Sequence of chain 1.C:
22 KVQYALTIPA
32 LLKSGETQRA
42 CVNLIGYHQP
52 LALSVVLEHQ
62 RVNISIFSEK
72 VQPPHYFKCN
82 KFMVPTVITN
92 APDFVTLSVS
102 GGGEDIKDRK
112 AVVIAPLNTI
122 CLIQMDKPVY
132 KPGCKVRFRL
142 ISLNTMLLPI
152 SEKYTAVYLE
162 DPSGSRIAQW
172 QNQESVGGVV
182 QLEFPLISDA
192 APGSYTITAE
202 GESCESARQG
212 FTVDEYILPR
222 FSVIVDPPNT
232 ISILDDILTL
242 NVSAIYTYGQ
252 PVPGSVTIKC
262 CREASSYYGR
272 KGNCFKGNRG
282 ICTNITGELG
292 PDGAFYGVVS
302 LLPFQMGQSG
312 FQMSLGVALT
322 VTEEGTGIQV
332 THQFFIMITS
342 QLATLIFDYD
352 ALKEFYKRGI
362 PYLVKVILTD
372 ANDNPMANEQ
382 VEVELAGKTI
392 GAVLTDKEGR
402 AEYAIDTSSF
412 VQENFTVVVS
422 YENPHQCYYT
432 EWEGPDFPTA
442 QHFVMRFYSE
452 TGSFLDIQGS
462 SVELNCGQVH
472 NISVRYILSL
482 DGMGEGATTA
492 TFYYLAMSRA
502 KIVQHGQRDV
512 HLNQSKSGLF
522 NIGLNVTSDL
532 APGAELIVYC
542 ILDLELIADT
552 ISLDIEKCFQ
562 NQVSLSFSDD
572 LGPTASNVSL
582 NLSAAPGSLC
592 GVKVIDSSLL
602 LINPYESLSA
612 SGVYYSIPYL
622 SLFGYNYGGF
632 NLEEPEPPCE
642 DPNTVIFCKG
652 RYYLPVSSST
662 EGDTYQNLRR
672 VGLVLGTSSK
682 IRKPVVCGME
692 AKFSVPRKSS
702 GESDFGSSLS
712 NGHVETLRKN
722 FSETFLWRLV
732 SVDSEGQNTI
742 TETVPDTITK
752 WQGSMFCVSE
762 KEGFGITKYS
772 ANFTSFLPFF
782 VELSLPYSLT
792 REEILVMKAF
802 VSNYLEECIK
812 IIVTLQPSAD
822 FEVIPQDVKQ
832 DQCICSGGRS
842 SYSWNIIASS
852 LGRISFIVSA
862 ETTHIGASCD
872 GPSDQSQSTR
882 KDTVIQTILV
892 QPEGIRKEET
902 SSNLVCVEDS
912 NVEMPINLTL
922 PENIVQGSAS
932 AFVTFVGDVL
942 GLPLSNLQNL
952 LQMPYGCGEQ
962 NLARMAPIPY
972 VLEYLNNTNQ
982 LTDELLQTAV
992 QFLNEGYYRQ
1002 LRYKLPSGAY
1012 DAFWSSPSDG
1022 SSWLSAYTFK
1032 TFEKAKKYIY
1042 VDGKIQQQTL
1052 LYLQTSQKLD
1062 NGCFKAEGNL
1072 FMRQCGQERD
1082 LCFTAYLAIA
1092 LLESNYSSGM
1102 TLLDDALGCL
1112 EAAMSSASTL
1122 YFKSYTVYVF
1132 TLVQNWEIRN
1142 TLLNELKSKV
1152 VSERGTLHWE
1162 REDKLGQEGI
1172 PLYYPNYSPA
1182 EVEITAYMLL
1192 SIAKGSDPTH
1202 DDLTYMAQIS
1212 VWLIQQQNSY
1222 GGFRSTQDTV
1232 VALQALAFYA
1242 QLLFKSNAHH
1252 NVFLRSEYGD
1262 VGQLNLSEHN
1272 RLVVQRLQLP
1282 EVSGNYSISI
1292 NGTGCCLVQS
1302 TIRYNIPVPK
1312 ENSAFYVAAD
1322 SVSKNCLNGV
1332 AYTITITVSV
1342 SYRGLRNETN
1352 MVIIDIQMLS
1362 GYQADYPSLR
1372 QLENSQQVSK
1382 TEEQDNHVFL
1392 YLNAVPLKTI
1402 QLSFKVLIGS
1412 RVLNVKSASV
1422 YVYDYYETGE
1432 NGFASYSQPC

This protein binds this small molecule.
Small molecule (SMILES): CC(=O)N[C@@H]1[C@@H](O)[C@H](O)[C@@H](CO)O[C@H]1O

Binding-site contacts:
Ligand atom C8 contacts residue ASN918 of chain 1.C at 4.0 Å.
Ligand atom C4 contacts residue ASN918 of chain 1.C at 4.3 Å.
Ligand atom C1 contacts residue ASN918 of chain 1.C at 1.4 Å.
Ligand atom C7 contacts residue ASN918 of chain 1.C at 3.5 Å.
Ligand atom O5 contacts residue ASN918 of chain 1.C at 2.4 Å (h-bond).
Ligand atom C3 contacts residue THR920 of chain 1.C at 4.0 Å.
Ligand atom C2 contacts residue THR920 of chain 1.C at 3.7 Å.
Ligand atom N2 contacts residue THR920 of chain 1.C at 3.0 Å (h-bond).
Ligand atom N2 contacts residue ASN918 of chain 1.C at 2.9 Å (h-bond).
Ligand atom C5 contacts residue ASN918 of chain 1.C at 3.7 Å.
Ligand atom C8 contacts residue THR920 of chain 1.C at 3.6 Å.
Ligand atom C3 contacts residue ASN918 of chain 1.C at 3.8 Å.
Ligand atom C7 contacts residue THR920 of chain 1.C at 3.6 Å.
Ligand atom C2 contacts residue ASN918 of chain 1.C at 2.5 Å.
Ligand atom O7 contacts residue ASN918 of chain 1.C at 3.7 Å.
Ligand atom O3 contacts residue THR920 of chain 1.C at 3.1 Å (h-bond).